Sequence of chain 1.B:
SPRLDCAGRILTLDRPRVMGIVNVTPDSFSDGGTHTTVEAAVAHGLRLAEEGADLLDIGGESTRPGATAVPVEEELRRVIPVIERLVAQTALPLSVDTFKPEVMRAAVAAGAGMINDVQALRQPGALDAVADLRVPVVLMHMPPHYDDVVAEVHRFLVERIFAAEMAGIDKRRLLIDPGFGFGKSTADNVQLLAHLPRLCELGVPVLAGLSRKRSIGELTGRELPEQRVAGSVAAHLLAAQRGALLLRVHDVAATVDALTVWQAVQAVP

Binding-site contacts:
Ligand atom N4 contacts residue ARG51 of chain 1.C at 4.0 Å.
Ligand atom O1' contacts residue GLU78 of chain 1.B at 3.9 Å.
Ligand atom N4 contacts residue THR72 of chain 1.B at 3.2 Å (h-bond).
Ligand atom C4 contacts residue VAL74 of chain 1.B at 4.1 Å (hydrophobic).
Ligand atom C4 contacts residue PRO75 of chain 1.B at 3.9 Å (hydrophobic).
Ligand atom C5 contacts residue ARG51 of chain 1.C at 4.5 Å.
Ligand atom N4 contacts residue PRO75 of chain 1.B at 4.2 Å.
Ligand atom N4 contacts residue VAL74 of chain 1.B at 3.6 Å.
Ligand atom O1' contacts residue HIS48 of chain 1.C at 3.6 Å (h-bond).
Ligand atom C5 contacts residue PRO75 of chain 1.B at 3.7 Å (hydrophobic).
Ligand atom O1' contacts residue ARG82 of chain 1.B at 4.2 Å.
Ligand atom C2 contacts residue ARG82 of chain 1.B at 3.1 Å.
Ligand atom C1 contacts residue GLU78 of chain 1.B at 4.3 Å.
Ligand atom C3 contacts residue PRO75 of chain 1.B at 4.5 Å (hydrophobic).
Ligand atom C6 contacts residue HIS48 of chain 1.C at 4.1 Å.
Ligand atom C6 contacts residue PRO75 of chain 1.B at 4.1 Å (hydrophobic).
Ligand atom C5 contacts residue ALA47 of chain 1.C at 3.8 Å (hydrophobic).
Ligand atom C4 contacts residue ALA73 of chain 1.B at 3.5 Å (hydrophobic).
Ligand atom N4 contacts residue ALA73 of chain 1.B at 2.5 Å (h-bond).
Ligand atom C1' contacts residue HIS48 of chain 1.C at 3.4 Å.
Ligand atom C5 contacts residue ALA73 of chain 1.B at 4.0 Å (hydrophobic).
Ligand atom C3 contacts residue ARG82 of chain 1.B at 3.4 Å.
Ligand atom O2' contacts residue HIS48 of chain 1.C at 2.5 Å (h-bond).
Ligand atom C1 contacts residue ARG82 of chain 1.B at 4.3 Å.
Ligand atom C2 contacts residue GLU78 of chain 1.B at 4.0 Å.
Ligand atom C4 contacts residue ARG51 of chain 1.C at 4.1 Å.
Ligand atom C3 contacts residue ARG51 of chain 1.C at 4.4 Å.
Ligand atom C1' contacts residue GLU78 of chain 1.B at 4.3 Å.
Ligand atom C3 contacts residue VAL74 of chain 1.B at 4.0 Å (hydrophobic).
Ligand atom C6 contacts residue ALA47 of chain 1.C at 3.8 Å (hydrophobic).

The protein below binds the small molecule below.
Small molecule (SMILES): Nc1ccc(C(=O)O)cc1

Sequence of chain 1.C:
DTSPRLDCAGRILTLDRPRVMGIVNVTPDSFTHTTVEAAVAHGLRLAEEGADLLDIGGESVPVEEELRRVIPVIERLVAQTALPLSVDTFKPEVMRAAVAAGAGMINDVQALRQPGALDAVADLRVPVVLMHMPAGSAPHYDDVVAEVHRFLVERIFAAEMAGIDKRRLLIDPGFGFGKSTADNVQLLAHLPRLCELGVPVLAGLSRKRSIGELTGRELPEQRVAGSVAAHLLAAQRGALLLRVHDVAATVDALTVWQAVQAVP